Binding-site contacts:
Ligand atom C6 contacts residue PHE254 of chain 1.B at 3.4 Å (hydrophobic).
Ligand atom N1 contacts residue PHE254 of chain 1.B at 3.3 Å.
Ligand atom C2 contacts residue PRO78 of chain 1.A at 3.5 Å (hydrophobic).
Ligand atom N7 contacts residue PHE254 of chain 1.B at 3.5 Å.
Ligand atom F19 contacts residue THR80 of chain 1.A at 3.3 Å.
Ligand atom N7 contacts residue PHE213 of chain 1.B at 3.4 Å.
Ligand atom C8 contacts residue PHE213 of chain 1.B at 3.4 Å (hydrophobic).
Ligand atom C4 contacts residue PHE254 of chain 1.B at 3.4 Å (hydrophobic).
Ligand atom N3 contacts residue TRP50 of chain 1.A at 3.4 Å (h-bond).
Ligand atom O2' contacts residue ASP16 of chain 1.A at 2.6 Å (salt-bridge).
Ligand atom O3' contacts residue ASP16 of chain 1.A at 2.5 Å (salt-bridge).
Ligand atom N3 contacts residue PRO78 of chain 1.A at 3.4 Å.
Ligand atom N6 contacts residue ASN215 of chain 1.B at 2.8 Å (h-bond).
Ligand atom N7 contacts residue ASN215 of chain 1.B at 3.0 Å (h-bond).
Ligand atom O2' contacts residue TYR77 of chain 1.A at 3.0 Å (h-bond).
Ligand atom C2' contacts residue ASP16 of chain 1.A at 3.4 Å.
Ligand atom O4' contacts residue THR155 of chain 1.A at 3.3 Å (h-bond).
Ligand atom C2' contacts residue PHE213 of chain 1.B at 3.5 Å (hydrophobic).
Ligand atom C5' contacts residue ALA158 of chain 1.A at 3.5 Å (hydrophobic).
Ligand atom N3 contacts residue PHE254 of chain 1.B at 3.4 Å.
Ligand atom O4' contacts residue THR80 of chain 1.A at 3.5 Å.
Ligand atom C2 contacts residue ALA279 of chain 1.B at 3.4 Å (hydrophobic).
Ligand atom F19 contacts residue PHE156 of chain 1.A at 3.0 Å.
Ligand atom C4 contacts residue TRP50 of chain 1.A at 3.2 Å (hydrophobic).
Ligand atom C5 contacts residue PHE254 of chain 1.B at 3.5 Å (hydrophobic).
Ligand atom N6 contacts residue PHE254 of chain 1.B at 3.5 Å.
Ligand atom C1' contacts residue TYR77 of chain 1.A at 3.5 Å (hydrophobic).
Ligand atom N1 contacts residue ALA279 of chain 1.B at 2.7 Å (h-bond).
Ligand atom N9 contacts residue TRP50 of chain 1.A at 3.5 Å (h-bond).
Ligand atom O2' contacts residue TRP50 of chain 1.A at 3.5 Å (h-bond).
Ligand atom C5' contacts residue MET1 of chain 1.D at 3.5 Å (hydrophobic).
Ligand atom N6 contacts residue ARG277 of chain 1.B at 2.8 Å (salt-bridge).
Ligand atom F19 contacts residue ALA158 of chain 1.A at 2.8 Å.
Ligand atom O4' contacts residue MET1 of chain 1.D at 3.2 Å (h-bond).
Ligand atom F19 contacts residue THR155 of chain 1.A at 3.3 Å.
Ligand atom C5 contacts residue TRP50 of chain 1.A at 3.5 Å (hydrophobic).
Ligand atom O3' contacts residue LEU17 of chain 1.A at 3.5 Å.
Ligand atom C5' contacts residue THR155 of chain 1.A at 3.4 Å.
Ligand atom C2 contacts residue PHE254 of chain 1.B at 3.5 Å (hydrophobic).
Ligand atom F19 contacts residue TYR157 of chain 1.A at 2.6 Å.

Sequence of chain 1.B:
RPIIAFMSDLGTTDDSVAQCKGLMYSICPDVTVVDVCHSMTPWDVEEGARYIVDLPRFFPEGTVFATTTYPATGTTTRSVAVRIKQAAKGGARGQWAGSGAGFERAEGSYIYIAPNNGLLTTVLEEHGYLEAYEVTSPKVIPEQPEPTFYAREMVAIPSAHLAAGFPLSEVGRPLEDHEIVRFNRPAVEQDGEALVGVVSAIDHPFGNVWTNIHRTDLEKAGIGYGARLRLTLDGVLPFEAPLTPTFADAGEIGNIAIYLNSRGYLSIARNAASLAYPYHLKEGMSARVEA

A protein and the small-molecule ligand that binds it are described below.
Small molecule (SMILES): Nc1ncnc2c1ncn2[C@@H]1O[C@H](CF)[C@@H](O)[C@H]1O

Sequence of chain 1.A:
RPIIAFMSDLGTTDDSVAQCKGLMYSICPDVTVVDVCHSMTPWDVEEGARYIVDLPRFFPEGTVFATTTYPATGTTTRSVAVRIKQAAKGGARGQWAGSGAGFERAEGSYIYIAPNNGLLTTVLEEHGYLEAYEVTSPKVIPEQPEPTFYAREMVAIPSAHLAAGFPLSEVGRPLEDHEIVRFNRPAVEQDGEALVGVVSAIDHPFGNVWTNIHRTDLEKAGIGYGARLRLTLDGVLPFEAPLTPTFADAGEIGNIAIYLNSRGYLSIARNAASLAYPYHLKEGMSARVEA